A small-molecule ligand and the protein it binds are described below.
Small molecule (SMILES): O=C[C@@H](O)CO

Sequence of chain 2.A:
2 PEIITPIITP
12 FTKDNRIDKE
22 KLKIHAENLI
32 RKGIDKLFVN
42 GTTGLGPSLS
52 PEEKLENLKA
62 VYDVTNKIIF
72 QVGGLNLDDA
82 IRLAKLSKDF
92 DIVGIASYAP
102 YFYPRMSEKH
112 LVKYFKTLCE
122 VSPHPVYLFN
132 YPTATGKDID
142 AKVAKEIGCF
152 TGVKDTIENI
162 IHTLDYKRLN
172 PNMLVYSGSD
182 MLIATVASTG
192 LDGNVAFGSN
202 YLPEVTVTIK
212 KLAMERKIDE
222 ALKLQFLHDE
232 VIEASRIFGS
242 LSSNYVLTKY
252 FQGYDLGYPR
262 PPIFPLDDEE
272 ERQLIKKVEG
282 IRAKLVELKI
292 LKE

Binding-site contacts:
Ligand atom C1 contacts residue TYR132 of chain 2.A at 3.9 Å (hydrophobic).
Ligand atom O1 contacts residue TYR132 of chain 2.A at 3.3 Å (h-bond).
Ligand atom C3 contacts residue PHE198 of chain 2.A at 3.6 Å (hydrophobic).
Ligand atom C1 contacts residue PHE198 of chain 2.A at 3.7 Å (hydrophobic).
Ligand atom O3 contacts residue SER241 of chain 2.A at 3.6 Å.
Ligand atom O3 contacts residue ASN245 of chain 2.A at 3.7 Å.
Ligand atom O2 contacts residue LEU242 of chain 2.A at 4.4 Å.
Ligand atom C2 contacts residue LEU242 of chain 2.A at 4.2 Å (hydrophobic).
Ligand atom C1 contacts residue SSH1 of chain 2.C at 1.4 Å.
Ligand atom C2 contacts residue THR44 of chain 2.A at 4.2 Å.
Ligand atom O1 contacts residue PHE198 of chain 2.A at 4.0 Å.
Ligand atom O3 contacts residue PHE198 of chain 2.A at 3.5 Å.
Ligand atom C3 contacts residue SSH1 of chain 2.C at 1.6 Å.
Ligand atom O3 contacts residue LEU242 of chain 2.A at 4.0 Å.
Ligand atom C2 contacts residue PHE198 of chain 2.A at 4.4 Å (hydrophobic).
Ligand atom O1 contacts residue THR157 of chain 2.A at 4.5 Å.
Ligand atom O3 contacts residue SSH1 of chain 2.C at 2.9 Å (h-bond).
Ligand atom O2 contacts residue TYR132 of chain 2.A at 4.1 Å.
Ligand atom C3 contacts residue LEU242 of chain 2.A at 3.8 Å (hydrophobic).
Ligand atom O1 contacts residue SSH1 of chain 2.C at 1.3 Å (h-bond).
Ligand atom O2 contacts residue SSH1 of chain 2.C at 2.4 Å (h-bond).
Ligand atom C2 contacts residue SSH1 of chain 2.C at 1.1 Å.
Ligand atom C3 contacts residue THR44 of chain 2.A at 3.4 Å.
Ligand atom C2 contacts residue TYR132 of chain 2.A at 4.3 Å (hydrophobic).
Ligand atom C3 contacts residue ASN245 of chain 2.A at 4.3 Å.
Ligand atom C2 contacts residue THR43 of chain 2.A at 4.3 Å.